Binding-site contacts:
Ligand atom C6 contacts residue VAL182 of chain 1.A at 4.1 Å (hydrophobic).
Ligand atom C7 contacts residue LEU99 of chain 1.A at 3.7 Å (hydrophobic).
Ligand atom C5 contacts residue GLY249 of chain 1.A at 3.9 Å.
Ligand atom C2 contacts residue SER248 of chain 1.A at 4.3 Å.
Ligand atom O1 contacts residue ARG93 of chain 1.A at 2.9 Å (salt-bridge).
Ligand atom O1 contacts residue SER245 of chain 1.A at 3.6 Å.
Ligand atom C1 contacts residue SER245 of chain 1.A at 3.4 Å.
Ligand atom C6 contacts residue GLY249 of chain 1.A at 3.9 Å.
Ligand atom C6 contacts residue LEU99 of chain 1.A at 3.8 Å (hydrophobic).
Ligand atom C7 contacts residue ARG93 of chain 1.A at 4.0 Å.
Ligand atom C2 contacts residue LEU99 of chain 1.A at 3.7 Å (hydrophobic).
Ligand atom C8 contacts residue GLU253 of chain 1.A at 4.2 Å.
Ligand atom O2 contacts residue SER245 of chain 1.A at 2.6 Å (h-bond).
Ligand atom O1 contacts residue SER96 of chain 1.A at 3.9 Å.
Ligand atom C5 contacts residue LEU99 of chain 1.A at 3.9 Å (hydrophobic).
Ligand atom O2 contacts residue LEU99 of chain 1.A at 3.7 Å.
Ligand atom C1 contacts residue ARG93 of chain 1.A at 3.9 Å.
Ligand atom C1 contacts residue SER96 of chain 1.A at 3.5 Å.
Ligand atom C7 contacts residue SER248 of chain 1.A at 3.9 Å.
Ligand atom C1 contacts residue LEU99 of chain 1.A at 4.2 Å (hydrophobic).
Ligand atom C4 contacts residue LEU99 of chain 1.A at 3.9 Å (hydrophobic).
Ligand atom O2 contacts residue SER96 of chain 1.A at 2.6 Å (h-bond).
Ligand atom O3 contacts residue PHE183 of chain 1.A at 3.2 Å.
Ligand atom C3 contacts residue LEU99 of chain 1.A at 3.8 Å (hydrophobic).
Ligand atom C6 contacts residue PHE183 of chain 1.A at 3.9 Å (hydrophobic).
Ligand atom C6 contacts residue PHE186 of chain 1.A at 3.9 Å (hydrophobic).
Ligand atom C1 contacts residue SER248 of chain 1.A at 4.1 Å.
Ligand atom C7 contacts residue GLY249 of chain 1.A at 4.0 Å.
Ligand atom O3 contacts residue PHE299 of chain 1.A at 3.6 Å.
Ligand atom O2 contacts residue ILE98 of chain 1.A at 3.7 Å.
Ligand atom C8 contacts residue HEM1 of chain 1.C at 3.3 Å.
Ligand atom C7 contacts residue PHE186 of chain 1.A at 4.3 Å (hydrophobic).
Ligand atom C4 contacts residue HEM1 of chain 1.C at 3.7 Å.
Ligand atom O3 contacts residue GLU253 of chain 1.A at 4.0 Å.
Ligand atom O1 contacts residue SER248 of chain 1.A at 3.4 Å.
Ligand atom C3 contacts residue HEM1 of chain 1.C at 3.8 Å.
Ligand atom C5 contacts residue PHE183 of chain 1.A at 4.0 Å (hydrophobic).
Ligand atom C7 contacts residue VAL182 of chain 1.A at 4.1 Å (hydrophobic).
Ligand atom C8 contacts residue PHE299 of chain 1.A at 3.5 Å (hydrophobic).
Ligand atom C8 contacts residue PHE183 of chain 1.A at 4.1 Å (hydrophobic).

Sequence of chain 1.A:
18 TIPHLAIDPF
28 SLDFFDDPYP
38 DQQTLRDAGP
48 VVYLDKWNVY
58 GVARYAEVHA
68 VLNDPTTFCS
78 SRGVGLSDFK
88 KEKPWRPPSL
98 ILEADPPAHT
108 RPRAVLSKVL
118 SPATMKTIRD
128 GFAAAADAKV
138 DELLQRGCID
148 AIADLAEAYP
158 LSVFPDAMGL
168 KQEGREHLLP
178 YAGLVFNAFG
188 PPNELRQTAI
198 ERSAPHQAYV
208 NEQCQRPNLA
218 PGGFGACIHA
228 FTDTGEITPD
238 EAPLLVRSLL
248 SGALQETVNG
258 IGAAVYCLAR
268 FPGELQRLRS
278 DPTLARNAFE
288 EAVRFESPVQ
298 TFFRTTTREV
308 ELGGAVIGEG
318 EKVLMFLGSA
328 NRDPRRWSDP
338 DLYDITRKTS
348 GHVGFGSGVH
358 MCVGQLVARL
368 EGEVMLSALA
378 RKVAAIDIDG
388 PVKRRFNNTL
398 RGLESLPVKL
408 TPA

A small-molecule ligand and the protein it binds are described below.
Small molecule (SMILES): COc1ccc(C(=O)O)cc1